A small-molecule ligand and the protein it binds are described below.
Small molecule (SMILES): N[C@@H](CCC(=O)O)C(=O)O

Binding-site contacts:
Ligand atom OE1 contacts residue GLY141 of chain 1.D at 3.5 Å.
Ligand atom O contacts residue PRO89 of chain 1.D at 3.6 Å.
Ligand atom O contacts residue ARG96 of chain 1.D at 2.7 Å (salt-bridge).
Ligand atom C contacts residue ALA142 of chain 1.D at 3.7 Å (hydrophobic).
Ligand atom C contacts residue PRO89 of chain 1.D at 4.3 Å (hydrophobic).
Ligand atom CD contacts residue GLU191 of chain 1.D at 4.0 Å.
Ligand atom CD contacts residue VAL138 of chain 1.D at 4.3 Å (hydrophobic).
Ligand atom N contacts residue TYR217 of chain 1.D at 4.0 Å.
Ligand atom CA contacts residue TYR61 of chain 1.D at 4.2 Å (hydrophobic).
Ligand atom O contacts residue ALA91 of chain 1.D at 3.0 Å (h-bond).
Ligand atom OXT contacts residue ALA142 of chain 1.D at 2.9 Å (h-bond).
Ligand atom OE2 contacts residue THR143 of chain 1.D at 2.8 Å (h-bond).
Ligand atom C contacts residue ALA91 of chain 1.D at 4.1 Å (hydrophobic).
Ligand atom OE1 contacts residue GLU191 of chain 1.D at 4.3 Å.
Ligand atom C contacts residue ARG96 of chain 1.D at 3.3 Å.
Ligand atom O contacts residue ALA142 of chain 1.D at 4.3 Å.
Ligand atom CB contacts residue ALA142 of chain 1.D at 4.4 Å (hydrophobic).
Ligand atom CB contacts residue TYR61 of chain 1.D at 3.9 Å (hydrophobic).
Ligand atom OE1 contacts residue ALA142 of chain 1.D at 3.1 Å (h-bond).
Ligand atom OXT contacts residue ARG96 of chain 1.D at 2.6 Å (salt-bridge).
Ligand atom CG contacts residue GLU191 of chain 1.D at 3.8 Å.
Ligand atom O contacts residue TYR61 of chain 1.D at 3.6 Å.
Ligand atom CA contacts residue GLU191 of chain 1.D at 3.2 Å.
Ligand atom CD contacts residue ALA142 of chain 1.D at 4.2 Å (hydrophobic).
Ligand atom C contacts residue GLU191 of chain 1.D at 4.2 Å.
Ligand atom N contacts residue PRO89 of chain 1.D at 3.0 Å (h-bond).
Ligand atom OXT contacts residue TYR61 of chain 1.D at 3.6 Å.
Ligand atom N contacts residue GLU191 of chain 1.D at 2.8 Å (salt-bridge).
Ligand atom OXT contacts residue GLY141 of chain 1.D at 3.5 Å.
Ligand atom O contacts residue LEU90 of chain 1.D at 3.7 Å.
Ligand atom CD contacts residue THR143 of chain 1.D at 3.4 Å.
Ligand atom N contacts residue TYR61 of chain 1.D at 4.0 Å.
Ligand atom C contacts residue TYR61 of chain 1.D at 3.7 Å (hydrophobic).
Ligand atom CG contacts residue VAL138 of chain 1.D at 4.3 Å (hydrophobic).
Ligand atom CA contacts residue PRO89 of chain 1.D at 4.2 Å (hydrophobic).
Ligand atom N contacts residue ALA91 of chain 1.D at 4.2 Å.
Ligand atom CA contacts residue ALA142 of chain 1.D at 4.1 Å (hydrophobic).
Ligand atom CB contacts residue GLU191 of chain 1.D at 4.2 Å.
Ligand atom OE2 contacts residue GLU191 of chain 1.D at 3.8 Å.
Ligand atom OE1 contacts residue THR143 of chain 1.D at 3.1 Å (h-bond).

Sequence of chain 1.D:
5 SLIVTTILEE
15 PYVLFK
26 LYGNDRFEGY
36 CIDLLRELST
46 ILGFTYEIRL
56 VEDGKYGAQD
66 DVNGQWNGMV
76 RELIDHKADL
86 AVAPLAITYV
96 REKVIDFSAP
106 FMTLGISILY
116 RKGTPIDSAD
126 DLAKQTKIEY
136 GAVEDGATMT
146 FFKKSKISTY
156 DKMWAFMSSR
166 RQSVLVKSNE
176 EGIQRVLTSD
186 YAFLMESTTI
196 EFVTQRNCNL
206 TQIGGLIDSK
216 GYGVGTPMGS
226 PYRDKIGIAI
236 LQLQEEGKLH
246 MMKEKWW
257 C